The protein below binds the small molecule below.
Small molecule (SMILES): CN[C@@H]1CCc2c(ccc(O)c2O)[C@H]1O

Sequence of chain 1.A:
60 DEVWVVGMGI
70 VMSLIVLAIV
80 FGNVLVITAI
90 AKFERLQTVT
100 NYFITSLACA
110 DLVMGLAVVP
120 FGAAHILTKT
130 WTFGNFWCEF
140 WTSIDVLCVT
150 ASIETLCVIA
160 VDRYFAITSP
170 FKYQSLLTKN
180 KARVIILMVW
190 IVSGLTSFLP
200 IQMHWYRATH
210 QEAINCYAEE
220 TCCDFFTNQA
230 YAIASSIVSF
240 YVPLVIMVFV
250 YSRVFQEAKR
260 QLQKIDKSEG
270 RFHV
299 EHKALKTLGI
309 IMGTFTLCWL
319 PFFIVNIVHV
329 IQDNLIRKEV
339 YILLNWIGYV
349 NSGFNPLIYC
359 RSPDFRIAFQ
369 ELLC

Binding-site contacts:
Ligand atom OAM contacts residue TYR347 of chain 1.A at 3.8 Å.
Ligand atom CAG contacts residue PHE320 of chain 1.A at 4.3 Å (hydrophobic).
Ligand atom CAB contacts residue VAL148 of chain 1.A at 3.7 Å (hydrophobic).
Ligand atom CAJ contacts residue PHE320 of chain 1.A at 4.0 Å (hydrophobic).
Ligand atom CAA contacts residue VAL148 of chain 1.A at 3.7 Å (hydrophobic).
Ligand atom CAH contacts residue PHE224 of chain 1.A at 3.7 Å (hydrophobic).
Ligand atom NAN contacts residue ASP144 of chain 1.A at 2.7 Å (salt-bridge).
Ligand atom CAO contacts residue ASP144 of chain 1.A at 3.5 Å.
Ligand atom NAN contacts residue TYR347 of chain 1.A at 4.0 Å.
Ligand atom CAF contacts residue PHE320 of chain 1.A at 4.1 Å (hydrophobic).
Ligand atom CAB contacts residue PHE321 of chain 1.A at 3.8 Å (hydrophobic).
Ligand atom OAL contacts residue SER238 of chain 1.A at 3.0 Å (h-bond).
Ligand atom CAD contacts residue SER234 of chain 1.A at 3.3 Å.
Ligand atom CAG contacts residue TYR339 of chain 1.A at 3.9 Å (hydrophobic).
Ligand atom OAL contacts residue SER234 of chain 1.A at 2.3 Å (h-bond).
Ligand atom CAE contacts residue ASN324 of chain 1.A at 4.2 Å.
Ligand atom OAM contacts residue ASN343 of chain 1.A at 3.8 Å.
Ligand atom CAC contacts residue PHE321 of chain 1.A at 4.0 Å (hydrophobic).
Ligand atom CAC contacts residue SER238 of chain 1.A at 4.0 Å.
Ligand atom OAM contacts residue VAL148 of chain 1.A at 4.2 Å.
Ligand atom CAJ contacts residue ASP144 of chain 1.A at 3.6 Å.
Ligand atom CAO contacts residue PHE224 of chain 1.A at 4.2 Å (hydrophobic).
Ligand atom CAG contacts residue ASN324 of chain 1.A at 4.0 Å.
Ligand atom CAI contacts residue ASN343 of chain 1.A at 3.9 Å.
Ligand atom CAH contacts residue TYR339 of chain 1.A at 3.7 Å (hydrophobic).
Ligand atom CAC contacts residue VAL145 of chain 1.A at 4.2 Å (hydrophobic).
Ligand atom OAM contacts residue ASP144 of chain 1.A at 2.7 Å (salt-bridge).
Ligand atom OAK contacts residue SER234 of chain 1.A at 2.6 Å (h-bond).
Ligand atom CAG contacts residue PHE224 of chain 1.A at 3.8 Å (hydrophobic).
Ligand atom CAD contacts residue ASN324 of chain 1.A at 4.0 Å.
Ligand atom CAC contacts residue SER234 of chain 1.A at 3.1 Å.
Ligand atom CAI contacts residue ASP144 of chain 1.A at 3.3 Å.
Ligand atom OAK contacts residue ASN324 of chain 1.A at 3.7 Å.
Ligand atom NAN contacts residue ASN343 of chain 1.A at 3.2 Å (h-bond).
Ligand atom CAB contacts residue VAL145 of chain 1.A at 4.3 Å (hydrophobic).
Ligand atom CAO contacts residue ASN343 of chain 1.A at 4.0 Å.
Ligand atom CAJ contacts residue ASN343 of chain 1.A at 3.9 Å.
Ligand atom OAL contacts residue PHE321 of chain 1.A at 3.9 Å.
Ligand atom CAB contacts residue SER238 of chain 1.A at 4.3 Å.
Ligand atom OAL contacts residue SER235 of chain 1.A at 4.3 Å.